Sequence of chain 4.C:
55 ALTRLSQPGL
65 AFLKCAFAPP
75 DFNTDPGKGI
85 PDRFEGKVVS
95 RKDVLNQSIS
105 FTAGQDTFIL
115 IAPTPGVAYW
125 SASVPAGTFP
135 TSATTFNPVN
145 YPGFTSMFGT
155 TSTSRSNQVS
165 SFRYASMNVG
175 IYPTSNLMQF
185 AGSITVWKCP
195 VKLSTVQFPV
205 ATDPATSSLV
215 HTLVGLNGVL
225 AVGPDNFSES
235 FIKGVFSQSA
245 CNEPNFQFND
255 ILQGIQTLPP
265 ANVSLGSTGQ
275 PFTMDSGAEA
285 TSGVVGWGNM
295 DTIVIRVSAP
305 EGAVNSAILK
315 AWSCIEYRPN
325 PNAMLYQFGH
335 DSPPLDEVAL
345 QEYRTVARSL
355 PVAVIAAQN

A small-molecule ligand and the protein it binds are described below.
Small molecule (SMILES): Nc1ccn([C@@H]2O[C@H](CO[P](=O)(O)O[C@H]3[C@@H](O)[C@H](n4ccc(=O)[nH]c4=O)O[C@@H]3CO[P](=O)(O)O[C@H]3[C@@H](O)[C@H](n4cnc5c(N)ncnc54)O[C@@H]3CO)[C@@H](O[P](=O)(O)OC[C@H]3O[C@@H](n4ccc(=O)[nH]c4=O)[C@H](O)[C@@H]3O)[C@H]2O)c(=O)n1.O=c1ccn([C@@H]2O[C@H](CO[P](=O)(O)O[C@H]3[C@@H](O)[C@H](n4ccc(=O)[nH]c4=O)O[C@@H]3CO[P](=O)(O)O[C@H]3[C@@H](O)[C@H](n4ccc(=O)[nH]c4=O)O[C@@H]3CO)[C@@H](O)[C@H]2O)c(=O)[nH]1

Sequence of chain 4.F:
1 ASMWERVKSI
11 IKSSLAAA

Binding-site contacts:
Ligand atom O3' contacts residue LEU56 of chain 4.C at 4.2 Å.
Ligand atom OP1 contacts residue LYS8 of chain 4.F at 4.0 Å.
Ligand atom OP2 contacts residue LYS8 of chain 4.F at 3.8 Å.
Ligand atom P contacts residue LYS8 of chain 4.F at 4.1 Å.
Ligand atom O2' contacts residue THR57 of chain 4.C at 3.2 Å.
Ligand atom OP1 contacts residue LYS12 of chain 4.F at 3.9 Å.
Ligand atom O2' contacts residue GLN61 of chain 4.C at 4.2 Å.
Ligand atom O2 contacts residue GLN61 of chain 4.C at 3.9 Å.
Ligand atom OP1 contacts residue LYS68 of chain 4.C at 3.2 Å (salt-bridge).
Ligand atom C1' contacts residue GLN61 of chain 4.C at 4.2 Å.
Ligand atom N3 contacts residue GLN61 of chain 4.C at 3.6 Å.
Ligand atom OP1 contacts residue LEU64 of chain 4.C at 4.4 Å.
Ligand atom P contacts residue LYS68 of chain 4.C at 4.5 Å.
Ligand atom P contacts residue LEU56 of chain 4.C at 4.2 Å.
Ligand atom OP1 contacts residue LEU56 of chain 4.C at 2.8 Å.
Ligand atom O3' contacts residue LEU64 of chain 4.C at 4.1 Å.
Ligand atom C2 contacts residue GLN61 of chain 4.C at 3.9 Å.
Ligand atom OP1 contacts residue LYS8 of chain 4.F at 3.1 Å.
Ligand atom OP1 contacts residue PHE76 of chain 4.C at 3.7 Å.
Ligand atom O2' contacts residue LEU64 of chain 4.C at 3.9 Å.